Binding-site contacts:
Ligand atom C8 contacts residue ASP75 of chain 1.C at 4.2 Å.
Ligand atom C2 contacts residue ASN76 of chain 1.C at 2.5 Å.
Ligand atom O7 contacts residue ASN76 of chain 1.C at 3.9 Å.
Ligand atom C7 contacts residue ASN76 of chain 1.C at 3.6 Å.
Ligand atom C5 contacts residue ASN76 of chain 1.C at 3.6 Å.
Ligand atom C4 contacts residue ASN76 of chain 1.C at 4.2 Å.
Ligand atom C3 contacts residue ASN76 of chain 1.C at 3.8 Å.
Ligand atom C1 contacts residue ASN76 of chain 1.C at 1.4 Å.
Ligand atom O6 contacts residue ASN76 of chain 1.C at 4.4 Å.
Ligand atom O5 contacts residue ASN76 of chain 1.C at 2.3 Å (h-bond).
Ligand atom N2 contacts residue ASN76 of chain 1.C at 2.9 Å (h-bond).

A protein and the small-molecule ligand that binds it are described below.
Small molecule (SMILES): CC(=O)N[C@@H]1[C@@H](O)[C@H](O[C@H]2[C@H](O)[C@@H](NC(C)=O)CO[C@@H]2CO)[C@@H](CO)O[C@H]1O

Sequence of chain 1.C:
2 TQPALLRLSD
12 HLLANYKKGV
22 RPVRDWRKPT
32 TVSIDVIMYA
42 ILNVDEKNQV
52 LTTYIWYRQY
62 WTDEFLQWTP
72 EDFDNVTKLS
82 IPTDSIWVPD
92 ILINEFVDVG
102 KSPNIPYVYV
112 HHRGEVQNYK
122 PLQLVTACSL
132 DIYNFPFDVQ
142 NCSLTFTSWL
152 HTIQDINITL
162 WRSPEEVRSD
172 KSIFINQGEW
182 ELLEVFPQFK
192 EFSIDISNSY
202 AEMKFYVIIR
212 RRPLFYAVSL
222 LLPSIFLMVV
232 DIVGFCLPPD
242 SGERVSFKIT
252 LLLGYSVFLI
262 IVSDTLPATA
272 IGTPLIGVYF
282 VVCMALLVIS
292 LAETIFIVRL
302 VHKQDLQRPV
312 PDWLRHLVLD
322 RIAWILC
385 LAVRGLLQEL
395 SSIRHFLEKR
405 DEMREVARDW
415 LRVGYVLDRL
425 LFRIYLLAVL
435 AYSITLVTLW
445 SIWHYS